Binding-site contacts:
Ligand atom N2 contacts residue ASN279 of chain 1.E at 2.9 Å (h-bond).
Ligand atom C8 contacts residue ASN279 of chain 1.E at 4.3 Å.
Ligand atom O5 contacts residue ASN279 of chain 1.E at 2.4 Å (h-bond).
Ligand atom C8 contacts residue VAL291 of chain 1.E at 4.3 Å (hydrophobic).
Ligand atom N2 contacts residue VAL291 of chain 1.E at 3.8 Å.
Ligand atom C1 contacts residue ASN279 of chain 1.E at 1.4 Å.
Ligand atom O7 contacts residue ASN279 of chain 1.E at 3.1 Å (h-bond).
Ligand atom C2 contacts residue VAL291 of chain 1.E at 4.2 Å (hydrophobic).
Ligand atom C1 contacts residue ASN292 of chain 1.E at 4.4 Å.
Ligand atom C2 contacts residue ASN279 of chain 1.E at 2.4 Å.
Ligand atom C5 contacts residue ASN292 of chain 1.E at 4.5 Å.
Ligand atom C3 contacts residue ASN279 of chain 1.E at 3.8 Å.
Ligand atom O5 contacts residue ASN292 of chain 1.E at 4.3 Å.
Ligand atom C5 contacts residue ASN279 of chain 1.E at 3.7 Å.
Ligand atom O6 contacts residue GLU69 of chain 1.F at 4.3 Å.
Ligand atom C3 contacts residue VAL291 of chain 1.E at 4.5 Å (hydrophobic).
Ligand atom O6 contacts residue ASN292 of chain 1.E at 4.2 Å.
Ligand atom C7 contacts residue ASN279 of chain 1.E at 3.2 Å.
Ligand atom C1 contacts residue VAL291 of chain 1.E at 3.9 Å (hydrophobic).
Ligand atom C8 contacts residue SER39 of chain 1.E at 4.1 Å.
Ligand atom C4 contacts residue ASN279 of chain 1.E at 4.2 Å.

Sequence of chain 1.E:
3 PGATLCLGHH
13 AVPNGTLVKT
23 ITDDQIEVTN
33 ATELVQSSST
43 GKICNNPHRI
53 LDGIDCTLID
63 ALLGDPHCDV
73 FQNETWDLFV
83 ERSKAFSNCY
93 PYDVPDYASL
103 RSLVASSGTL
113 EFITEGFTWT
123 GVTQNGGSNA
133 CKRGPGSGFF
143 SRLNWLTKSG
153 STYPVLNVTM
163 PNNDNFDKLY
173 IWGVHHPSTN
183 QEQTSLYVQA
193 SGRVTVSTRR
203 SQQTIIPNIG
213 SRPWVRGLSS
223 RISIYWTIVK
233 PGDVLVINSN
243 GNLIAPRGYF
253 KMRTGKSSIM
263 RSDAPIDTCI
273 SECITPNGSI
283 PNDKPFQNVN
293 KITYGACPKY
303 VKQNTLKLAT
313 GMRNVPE

A small-molecule ligand and the protein it binds are described below.
Small molecule (SMILES): CC(=O)N[C@@H]1[C@@H](O)[C@H](O)[C@@H](CO)O[C@H]1O

Sequence of chain 1.F:
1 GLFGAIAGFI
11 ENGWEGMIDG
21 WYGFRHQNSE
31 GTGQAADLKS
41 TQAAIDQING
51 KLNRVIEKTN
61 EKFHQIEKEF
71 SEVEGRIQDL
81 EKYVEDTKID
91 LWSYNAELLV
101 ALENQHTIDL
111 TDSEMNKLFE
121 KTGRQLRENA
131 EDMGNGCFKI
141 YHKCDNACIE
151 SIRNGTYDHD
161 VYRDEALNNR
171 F